This protein binds this small molecule.
Small molecule (SMILES): C[C@H](CP(=O)(O)[C@H](Cc1ccccc1)NC(=O)[C@H](N)Cc1nnn[nH]1)C(=O)N[C@@H](C)C(N)=O

Binding-site contacts:
Ligand atom OAG contacts residue ALA334 of chain 1.A at 2.8 Å (h-bond).
Ligand atom C contacts residue TYR498 of chain 1.A at 3.4 Å (hydrophobic).
Ligand atom OAH contacts residue GLU389 of chain 1.A at 3.1 Å (salt-bridge).
Ligand atom CBF contacts residue ALA332 of chain 1.A at 3.6 Å (hydrophobic).
Ligand atom CB contacts residue TYR501 of chain 1.A at 3.5 Å (hydrophobic).
Ligand atom CA contacts residue TYR501 of chain 1.A at 3.5 Å (hydrophobic).
Ligand atom O contacts residue GLN259 of chain 1.A at 3.0 Å (h-bond).
Ligand atom O contacts residue LYS489 of chain 1.A at 2.8 Å (salt-bridge).
Ligand atom NAC contacts residue GLN259 of chain 1.A at 3.2 Å (h-bond).
Ligand atom C contacts residue GLN259 of chain 1.A at 3.2 Å.
Ligand atom OAH contacts residue ZN1 of chain 1.M at 2.0 Å.
Ligand atom NAD contacts residue ALA334 of chain 1.A at 3.4 Å (h-bond).
Ligand atom OAI contacts residue HIS365 of chain 1.A at 3.1 Å (h-bond).
Ligand atom OAH contacts residue HIS365 of chain 1.A at 3.7 Å.
Ligand atom NAR contacts residue HIS388 of chain 1.A at 3.4 Å (h-bond).
Ligand atom CAQ contacts residue ALA332 of chain 1.A at 3.1 Å (hydrophobic).
Ligand atom OAI contacts residue ZN1 of chain 1.M at 2.5 Å.
Ligand atom OAI contacts residue GLU362 of chain 1.A at 2.7 Å (salt-bridge).
Ligand atom OAF contacts residue HIS331 of chain 1.A at 2.9 Å (h-bond).
Ligand atom O contacts residue TYR498 of chain 1.A at 2.5 Å (h-bond).
Ligand atom O contacts residue HIS491 of chain 1.A at 3.5 Å (h-bond).
Ligand atom OAF contacts residue TYR501 of chain 1.A at 3.4 Å (h-bond).
Ligand atom CAQ contacts residue GLU362 of chain 1.A at 3.4 Å.
Ligand atom PBG contacts residue ZN1 of chain 1.M at 2.7 Å.
Ligand atom NAR contacts residue TYR369 of chain 1.A at 3.3 Å (h-bond).
Ligand atom OAF contacts residue HIS491 of chain 1.A at 3.0 Å (h-bond).
Ligand atom CAL contacts residue PHE490 of chain 1.A at 3.6 Å (hydrophobic).
Ligand atom NAW contacts residue HIS388 of chain 1.A at 3.3 Å.
Ligand atom NAS contacts residue TYR369 of chain 1.A at 2.7 Å (h-bond).
Ligand atom NAD contacts residue PEG1 of chain 1.H at 3.2 Å.
Ligand atom CAY contacts residue TYR501 of chain 1.A at 3.6 Å (hydrophobic).
Ligand atom OAH contacts residue HIS361 of chain 1.A at 3.5 Å (h-bond).
Ligand atom OAG contacts residue SER333 of chain 1.A at 3.1 Å.
Ligand atom N contacts residue TYR501 of chain 1.A at 3.6 Å.
Ligand atom CAO contacts residue TYR501 of chain 1.A at 3.6 Å (hydrophobic).
Ligand atom OAI contacts residue HIS361 of chain 1.A at 3.6 Å (h-bond).
Ligand atom CAN contacts residue PHE490 of chain 1.A at 3.6 Å (hydrophobic).
Ligand atom CBC contacts residue GLU362 of chain 1.A at 3.7 Å.
Ligand atom OAH contacts residue TYR501 of chain 1.A at 2.7 Å (h-bond).
Ligand atom CAA contacts residue GLU362 of chain 1.A at 3.5 Å.

Sequence of chain 1.A:
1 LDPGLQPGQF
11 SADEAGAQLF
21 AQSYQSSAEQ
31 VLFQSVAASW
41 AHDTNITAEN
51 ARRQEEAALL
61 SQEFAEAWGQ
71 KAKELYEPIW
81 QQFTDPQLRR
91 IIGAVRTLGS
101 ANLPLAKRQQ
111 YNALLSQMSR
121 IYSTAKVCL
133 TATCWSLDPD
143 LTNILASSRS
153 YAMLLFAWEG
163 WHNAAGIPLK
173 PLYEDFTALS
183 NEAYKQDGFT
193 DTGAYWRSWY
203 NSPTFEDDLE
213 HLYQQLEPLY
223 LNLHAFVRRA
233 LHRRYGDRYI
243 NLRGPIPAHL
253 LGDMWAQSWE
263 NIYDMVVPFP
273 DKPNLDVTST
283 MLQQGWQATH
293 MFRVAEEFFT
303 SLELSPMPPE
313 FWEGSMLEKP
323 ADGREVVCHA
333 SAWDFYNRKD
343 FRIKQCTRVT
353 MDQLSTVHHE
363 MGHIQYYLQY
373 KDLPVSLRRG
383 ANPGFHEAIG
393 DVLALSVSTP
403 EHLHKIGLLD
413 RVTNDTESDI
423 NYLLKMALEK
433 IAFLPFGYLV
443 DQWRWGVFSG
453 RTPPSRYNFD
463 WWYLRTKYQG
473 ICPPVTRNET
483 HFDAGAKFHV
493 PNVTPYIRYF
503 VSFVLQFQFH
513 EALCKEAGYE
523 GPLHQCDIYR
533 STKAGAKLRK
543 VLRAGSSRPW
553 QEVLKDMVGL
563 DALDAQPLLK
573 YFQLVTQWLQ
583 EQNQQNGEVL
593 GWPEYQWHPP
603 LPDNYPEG